Binding-site contacts:
Ligand atom CB contacts residue ARG90 of chain 1.E at 4.2 Å.
Ligand atom CG contacts residue PHE104 of chain 1.E at 4.1 Å (hydrophobic).
Ligand atom CG contacts residue ASN37 of chain 1.E at 3.9 Å.
Ligand atom CA contacts residue VAL35 of chain 1.E at 3.9 Å (hydrophobic).
Ligand atom ND2 contacts residue TYR89 of chain 1.E at 4.2 Å.
Ligand atom ND2 contacts residue PHE104 of chain 1.E at 4.3 Å.
Ligand atom CZ3 contacts residue PHE482 of chain 1.E at 4.3 Å (hydrophobic).
Ligand atom NE1 contacts residue ARG90 of chain 1.E at 3.1 Å (salt-bridge).
Ligand atom CA contacts residue VAL35 of chain 1.E at 4.3 Å (hydrophobic).
Ligand atom CD1 contacts residue ARG90 of chain 1.E at 3.2 Å.
Ligand atom CE contacts residue PHE104 of chain 1.E at 3.7 Å (hydrophobic).
Ligand atom CG contacts residue VAL35 of chain 1.E at 3.7 Å (hydrophobic).
Ligand atom CG contacts residue ARG90 of chain 1.E at 4.2 Å.
Ligand atom NE1 contacts residue ASP92 of chain 1.E at 3.7 Å.
Ligand atom CE3 contacts residue PHE104 of chain 1.E at 4.1 Å (hydrophobic).
Ligand atom OE1 contacts residue ASN37 of chain 1.E at 2.9 Å (h-bond).
Ligand atom SD contacts residue ARG90 of chain 1.E at 2.5 Å.
Ligand atom N contacts residue VAL35 of chain 1.E at 3.5 Å.
Ligand atom CG contacts residue TYR89 of chain 1.E at 3.5 Å (hydrophobic).
Ligand atom C contacts residue VAL35 of chain 1.E at 3.8 Å (hydrophobic).
Ligand atom CE2 contacts residue ASP92 of chain 1.E at 4.0 Å.
Ligand atom O contacts residue VAL35 of chain 1.E at 3.5 Å.
Ligand atom O contacts residue TYR89 of chain 1.E at 3.9 Å.
Ligand atom CZ3 contacts residue LEU361 of chain 1.E at 4.2 Å (hydrophobic).
Ligand atom CZ3 contacts residue PHE366 of chain 1.E at 4.3 Å (hydrophobic).
Ligand atom CE2 contacts residue PHE104 of chain 1.E at 3.9 Å (hydrophobic).
Ligand atom CG contacts residue TYR89 of chain 1.E at 4.1 Å (hydrophobic).
Ligand atom CH2 contacts residue PHE102 of chain 1.E at 4.2 Å (hydrophobic).
Ligand atom CZ2 contacts residue PHE104 of chain 1.E at 4.1 Å (hydrophobic).
Ligand atom C contacts residue VAL35 of chain 1.E at 4.3 Å (hydrophobic).
Ligand atom OD1 contacts residue TYR89 of chain 1.E at 2.5 Å (h-bond).
Ligand atom CD contacts residue ASN37 of chain 1.E at 3.7 Å.
Ligand atom CD2 contacts residue PHE104 of chain 1.E at 3.8 Å (hydrophobic).
Ligand atom CG contacts residue ARG90 of chain 1.E at 4.3 Å.
Ligand atom OD1 contacts residue VAL35 of chain 1.E at 4.2 Å.
Ligand atom CE contacts residue ARG90 of chain 1.E at 2.8 Å.
Ligand atom NE1 contacts residue PHE104 of chain 1.E at 4.0 Å.
Ligand atom CZ2 contacts residue ASP92 of chain 1.E at 3.6 Å.
Ligand atom SD contacts residue TYR89 of chain 1.E at 4.2 Å.
Ligand atom C contacts residue ASN37 of chain 1.E at 4.3 Å.

Sequence of chain 1.E:
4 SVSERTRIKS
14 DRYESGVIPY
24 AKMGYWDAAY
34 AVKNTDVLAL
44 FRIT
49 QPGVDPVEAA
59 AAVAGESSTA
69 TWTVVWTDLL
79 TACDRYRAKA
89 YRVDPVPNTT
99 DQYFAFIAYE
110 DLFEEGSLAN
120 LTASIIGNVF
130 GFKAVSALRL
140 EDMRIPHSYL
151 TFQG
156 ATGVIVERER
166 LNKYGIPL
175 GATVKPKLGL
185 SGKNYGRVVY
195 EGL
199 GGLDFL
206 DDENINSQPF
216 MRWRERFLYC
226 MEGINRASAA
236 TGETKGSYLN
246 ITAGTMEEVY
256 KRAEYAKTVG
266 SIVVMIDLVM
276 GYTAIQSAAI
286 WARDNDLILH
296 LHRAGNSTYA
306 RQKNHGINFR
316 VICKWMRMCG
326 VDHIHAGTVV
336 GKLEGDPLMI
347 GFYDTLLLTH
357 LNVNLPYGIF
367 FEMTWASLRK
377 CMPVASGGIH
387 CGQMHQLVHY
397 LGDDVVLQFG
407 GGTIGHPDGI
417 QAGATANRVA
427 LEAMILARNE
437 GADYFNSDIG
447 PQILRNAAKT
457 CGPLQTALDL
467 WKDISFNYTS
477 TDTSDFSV

This small molecule binds to this protein.
Small molecule (SMILES): CSCC[C@H](NC(=O)[C@H](CO)NC(=O)CNC(=O)[C@H](CC1=CN=C2CC=CC=C12)NC(=O)[C@H](CCC(=O)O)NC(=O)[C@H](C)NC(=O)[C@H](C)N)C(=O)N[C@@H](CC(N)=O)C(=O)N[C@H](C=O)CCC(N)=O